Sequence of chain 1.C:
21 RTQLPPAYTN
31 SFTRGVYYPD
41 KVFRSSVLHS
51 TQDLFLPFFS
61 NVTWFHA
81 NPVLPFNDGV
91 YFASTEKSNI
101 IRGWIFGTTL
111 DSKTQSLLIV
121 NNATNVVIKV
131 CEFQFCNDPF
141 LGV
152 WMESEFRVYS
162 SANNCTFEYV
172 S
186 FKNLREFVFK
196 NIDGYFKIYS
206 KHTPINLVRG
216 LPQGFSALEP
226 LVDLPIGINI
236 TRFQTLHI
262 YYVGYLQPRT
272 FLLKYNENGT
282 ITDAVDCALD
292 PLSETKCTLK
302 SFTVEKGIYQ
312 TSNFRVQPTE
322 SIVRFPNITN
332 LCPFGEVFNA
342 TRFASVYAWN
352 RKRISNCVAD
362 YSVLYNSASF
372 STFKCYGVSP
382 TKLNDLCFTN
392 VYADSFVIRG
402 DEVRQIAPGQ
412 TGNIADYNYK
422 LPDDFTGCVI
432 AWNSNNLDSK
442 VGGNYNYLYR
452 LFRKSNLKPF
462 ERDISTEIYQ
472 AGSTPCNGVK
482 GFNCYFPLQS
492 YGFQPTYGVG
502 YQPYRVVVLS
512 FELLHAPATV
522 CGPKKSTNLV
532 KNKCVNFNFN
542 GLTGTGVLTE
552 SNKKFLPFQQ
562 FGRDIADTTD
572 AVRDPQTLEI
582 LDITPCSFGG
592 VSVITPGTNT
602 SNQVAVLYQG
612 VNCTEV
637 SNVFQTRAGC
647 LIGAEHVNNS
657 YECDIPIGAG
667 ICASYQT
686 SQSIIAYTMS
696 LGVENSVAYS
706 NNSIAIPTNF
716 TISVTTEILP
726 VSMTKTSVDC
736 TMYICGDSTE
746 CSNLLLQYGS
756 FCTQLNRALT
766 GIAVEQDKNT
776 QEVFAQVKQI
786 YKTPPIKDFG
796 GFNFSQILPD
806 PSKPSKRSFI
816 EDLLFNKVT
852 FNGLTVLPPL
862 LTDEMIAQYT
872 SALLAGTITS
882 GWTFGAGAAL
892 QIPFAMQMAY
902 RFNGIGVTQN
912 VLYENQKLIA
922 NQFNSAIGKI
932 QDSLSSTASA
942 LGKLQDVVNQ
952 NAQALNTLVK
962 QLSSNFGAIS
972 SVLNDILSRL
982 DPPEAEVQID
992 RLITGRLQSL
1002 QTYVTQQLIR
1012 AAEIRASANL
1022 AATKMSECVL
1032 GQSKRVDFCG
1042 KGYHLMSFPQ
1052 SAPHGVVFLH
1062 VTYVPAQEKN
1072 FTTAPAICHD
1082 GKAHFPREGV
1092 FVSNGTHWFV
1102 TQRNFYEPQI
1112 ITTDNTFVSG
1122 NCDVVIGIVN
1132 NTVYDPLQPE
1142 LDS

Binding-site contacts:
Ligand atom C5 contacts residue ASN61 of chain 1.C at 3.6 Å.
Ligand atom C1 contacts residue TYR28 of chain 1.C at 3.5 Å (hydrophobic).
Ligand atom C5 contacts residue TYR28 of chain 1.C at 3.7 Å (hydrophobic).
Ligand atom C1 contacts residue ASN61 of chain 1.C at 1.4 Å.
Ligand atom C6 contacts residue TYR28 of chain 1.C at 3.7 Å (hydrophobic).
Ligand atom O6 contacts residue TYR28 of chain 1.C at 3.1 Å.
Ligand atom O7 contacts residue ASN61 of chain 1.C at 3.6 Å (h-bond).
Ligand atom C7 contacts residue ASN61 of chain 1.C at 3.2 Å.
Ligand atom O5 contacts residue TYR28 of chain 1.C at 3.6 Å.
Ligand atom C8 contacts residue ASN61 of chain 1.C at 3.6 Å.
Ligand atom C2 contacts residue ASN61 of chain 1.C at 2.4 Å.
Ligand atom N2 contacts residue ASN61 of chain 1.C at 2.8 Å (h-bond).
Ligand atom C3 contacts residue ASN61 of chain 1.C at 3.8 Å.
Ligand atom C4 contacts residue ASN61 of chain 1.C at 4.2 Å.
Ligand atom O5 contacts residue ASN61 of chain 1.C at 2.3 Å (h-bond).

The small molecule below binds the protein below.
Small molecule (SMILES): CC(=O)N[C@@H]1[C@@H](O)[C@H](O)[C@@H](CO)O[C@H]1O